This protein binds this small molecule.
Small molecule (SMILES): CC(=O)N[C@H]1[C@H](O[C@H]2[C@H](O)[C@@H](NC(C)=O)CO[C@@H]2CO[C@@H]2O[C@@H](C)[C@@H](O)[C@@H](O)[C@@H]2O)O[C@H](CO)[C@@H](O[C@@H]2O[C@H](CO[C@H]3O[C@H](CO)[C@@H](O)[C@H](O)[C@@H]3O)[C@@H](O)[C@H](O[C@H]3O[C@H](CO)[C@@H](O)[C@H](O)[C@@H]3O)[C@@H]2O)[C@@H]1O

Sequence of chain 1.D:
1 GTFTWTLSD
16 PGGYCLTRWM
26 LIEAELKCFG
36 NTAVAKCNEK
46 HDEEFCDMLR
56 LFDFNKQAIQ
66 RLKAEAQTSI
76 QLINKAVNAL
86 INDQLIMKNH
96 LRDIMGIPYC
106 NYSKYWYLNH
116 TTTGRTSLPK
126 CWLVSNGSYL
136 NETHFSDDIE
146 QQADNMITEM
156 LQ

Sequence of chain 1.L:
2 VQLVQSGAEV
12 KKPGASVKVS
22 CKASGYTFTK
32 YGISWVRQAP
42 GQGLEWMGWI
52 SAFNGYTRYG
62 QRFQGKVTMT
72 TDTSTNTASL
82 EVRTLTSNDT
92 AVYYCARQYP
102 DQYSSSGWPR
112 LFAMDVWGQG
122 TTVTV

Sequence of chain 1.C:
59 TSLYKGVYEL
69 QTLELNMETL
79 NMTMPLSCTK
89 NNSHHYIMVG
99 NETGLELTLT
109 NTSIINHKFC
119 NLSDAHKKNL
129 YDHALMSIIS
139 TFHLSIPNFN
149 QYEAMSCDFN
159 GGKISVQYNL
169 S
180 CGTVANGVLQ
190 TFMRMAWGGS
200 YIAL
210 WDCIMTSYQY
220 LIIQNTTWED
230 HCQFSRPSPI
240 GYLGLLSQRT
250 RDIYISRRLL

Binding-site contacts:
Ligand atom O7 contacts residue TRP127 of chain 1.D at 4.2 Å.
Ligand atom O5 contacts residue TYR57 of chain 1.L at 3.7 Å.
Ligand atom C1 contacts residue ASN136 of chain 1.D at 1.4 Å.
Ligand atom C6 contacts residue ASN55 of chain 1.L at 3.3 Å.
Ligand atom C5 contacts residue ASN55 of chain 1.L at 3.5 Å.
Ligand atom N2 contacts residue ASN55 of chain 1.L at 4.2 Å.
Ligand atom C3 contacts residue GLU137 of chain 1.D at 4.0 Å.
Ligand atom C8 contacts residue ASN55 of chain 1.L at 3.5 Å.
Ligand atom C1 contacts residue GLY56 of chain 1.L at 3.5 Å.
Ligand atom C3 contacts residue ASN136 of chain 1.D at 3.8 Å.
Ligand atom O7 contacts residue ASN136 of chain 1.D at 4.4 Å.
Ligand atom C1 contacts residue GLU137 of chain 1.D at 3.7 Å.
Ligand atom C6 contacts residue ASN136 of chain 1.D at 4.4 Å.
Ligand atom C8 contacts residue ASN136 of chain 1.D at 3.9 Å.
Ligand atom C7 contacts residue ASN55 of chain 1.L at 4.2 Å.
Ligand atom C6 contacts residue THR58 of chain 1.L at 4.2 Å.
Ligand atom N2 contacts residue ASN136 of chain 1.D at 2.8 Å (h-bond).
Ligand atom O5 contacts residue ASN136 of chain 1.D at 2.4 Å (h-bond).
Ligand atom O7 contacts residue GLU137 of chain 1.D at 3.0 Å (salt-bridge).
Ligand atom C2 contacts residue GLY56 of chain 1.L at 4.2 Å.
Ligand atom O6 contacts residue ASN55 of chain 1.L at 4.3 Å.
Ligand atom O4 contacts residue THR58 of chain 1.L at 4.1 Å.
Ligand atom C1 contacts residue ASN55 of chain 1.L at 3.6 Å.
Ligand atom C5 contacts residue TYR57 of chain 1.L at 4.1 Å (hydrophobic).
Ligand atom O5 contacts residue TYR57 of chain 1.L at 3.8 Å.
Ligand atom C7 contacts residue ASN136 of chain 1.D at 3.5 Å.
Ligand atom C4 contacts residue ASN136 of chain 1.D at 4.3 Å.
Ligand atom C6 contacts residue TYR57 of chain 1.L at 3.9 Å (hydrophobic).
Ligand atom C1 contacts residue TYR57 of chain 1.L at 4.0 Å (hydrophobic).
Ligand atom C6 contacts residue TYR57 of chain 1.L at 3.6 Å (hydrophobic).
Ligand atom O3 contacts residue THR59 of chain 1.C at 3.5 Å (h-bond).
Ligand atom C2 contacts residue GLU137 of chain 1.D at 3.8 Å.
Ligand atom C6 contacts residue GLY56 of chain 1.L at 4.1 Å.
Ligand atom C2 contacts residue ASN136 of chain 1.D at 2.5 Å.
Ligand atom O5 contacts residue THR58 of chain 1.L at 3.8 Å.
Ligand atom C7 contacts residue GLU137 of chain 1.D at 3.4 Å.
Ligand atom C5 contacts residue ASN136 of chain 1.D at 3.7 Å.
Ligand atom O5 contacts residue GLY56 of chain 1.L at 4.0 Å.
Ligand atom O5 contacts residue ASN55 of chain 1.L at 3.5 Å (h-bond).
Ligand atom N2 contacts residue GLU137 of chain 1.D at 2.9 Å (salt-bridge).